Sequence of chain 1.B:
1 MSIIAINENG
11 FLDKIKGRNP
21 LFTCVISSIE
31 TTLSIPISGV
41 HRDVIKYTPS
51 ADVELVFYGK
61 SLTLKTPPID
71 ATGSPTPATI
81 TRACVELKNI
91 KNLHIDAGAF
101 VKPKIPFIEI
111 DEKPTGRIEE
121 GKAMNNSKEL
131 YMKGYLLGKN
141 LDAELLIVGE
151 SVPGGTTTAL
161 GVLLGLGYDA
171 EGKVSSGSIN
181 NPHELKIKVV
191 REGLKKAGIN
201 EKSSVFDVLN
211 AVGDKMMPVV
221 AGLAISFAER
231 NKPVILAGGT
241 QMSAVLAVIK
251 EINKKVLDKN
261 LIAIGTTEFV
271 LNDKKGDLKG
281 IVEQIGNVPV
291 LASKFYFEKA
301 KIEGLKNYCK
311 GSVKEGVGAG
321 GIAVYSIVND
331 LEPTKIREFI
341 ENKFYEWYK

A protein and the small-molecule ligand that binds it are described below.
Small molecule (SMILES): Nc1ncnc2ncn([C@H]3O[C@H](COP(=O)(O)O)[C@@H](O)[C@H]3O)c12

Binding-site contacts:
Ligand atom C2' contacts residue GLU150 of chain 1.B at 3.5 Å.
Ligand atom O1P contacts residue THR156 of chain 1.B at 2.7 Å (h-bond).
Ligand atom C2' contacts residue NIO1 of chain 1.F at 3.3 Å.
Ligand atom O3P contacts residue GLY154 of chain 1.B at 2.7 Å (h-bond).
Ligand atom O2' contacts residue VAL317 of chain 1.B at 3.6 Å.
Ligand atom N9A contacts residue ASP52 of chain 1.B at 2.6 Å (salt-bridge).
Ligand atom C4A contacts residue PRO77 of chain 1.B at 3.5 Å (hydrophobic).
Ligand atom O3P contacts residue SER38 of chain 1.B at 2.6 Å (h-bond).
Ligand atom O2P contacts residue GLY177 of chain 1.B at 2.9 Å (h-bond).
Ligand atom C1' contacts residue NIO1 of chain 1.F at 3.3 Å.
Ligand atom O6' contacts residue GLY177 of chain 1.B at 3.3 Å (h-bond).
Ligand atom O2' contacts residue GLU150 of chain 1.B at 2.9 Å (salt-bridge).
Ligand atom N6A contacts residue GLY177 of chain 1.B at 3.0 Å (h-bond).
Ligand atom O3' contacts residue VAL152 of chain 1.B at 3.2 Å.
Ligand atom O1P contacts residue GLY154 of chain 1.B at 3.5 Å.
Ligand atom N9A contacts residue THR76 of chain 1.B at 3.8 Å.
Ligand atom N3A contacts residue THR76 of chain 1.B at 3.6 Å (h-bond).
Ligand atom C3' contacts residue VAL152 of chain 1.B at 3.3 Å (hydrophobic).
Ligand atom C2A contacts residue ILE69 of chain 1.B at 3.6 Å (hydrophobic).
Ligand atom N1A contacts residue ASP70 of chain 1.B at 3.6 Å.
Ligand atom C2A contacts residue ASP70 of chain 1.B at 3.7 Å.
Ligand atom O2P contacts residue GLY39 of chain 1.B at 2.9 Å (h-bond).
Ligand atom P contacts residue GLY177 of chain 1.B at 3.8 Å.
Ligand atom N9A contacts residue THR48 of chain 1.B at 3.6 Å.
Ligand atom C1' contacts residue GLU315 of chain 1.B at 3.4 Å.
Ligand atom C5' contacts residue NIO1 of chain 1.F at 3.6 Å.
Ligand atom O3P contacts residue GLY39 of chain 1.B at 3.6 Å.
Ligand atom C5' contacts residue GLN241 of chain 1.B at 3.5 Å.
Ligand atom C5A contacts residue PRO77 of chain 1.B at 3.7 Å (hydrophobic).
Ligand atom O5' contacts residue NIO1 of chain 1.F at 3.3 Å (h-bond).
Ligand atom N9A contacts residue SER151 of chain 1.B at 3.7 Å.
Ligand atom O1P contacts residue GLY155 of chain 1.B at 3.5 Å (h-bond).
Ligand atom C3' contacts residue GLU150 of chain 1.B at 3.6 Å.
Ligand atom O3' contacts residue PRO153 of chain 1.B at 3.2 Å (h-bond).
Ligand atom O3P contacts residue PRO153 of chain 1.B at 3.6 Å.
Ligand atom O3' contacts residue SER151 of chain 1.B at 3.6 Å.
Ligand atom O2' contacts residue GLY316 of chain 1.B at 3.3 Å.
Ligand atom C8A contacts residue SER151 of chain 1.B at 3.5 Å.
Ligand atom C8A contacts residue ASP52 of chain 1.B at 3.4 Å.
Ligand atom O2' contacts residue SER151 of chain 1.B at 3.6 Å.